This protein binds this small molecule.
Small molecule (SMILES): CC(=O)N[C@@H]1[C@@H](O)[C@H](O)[C@@H](CO)O[C@H]1O

Sequence of chain 2.D:
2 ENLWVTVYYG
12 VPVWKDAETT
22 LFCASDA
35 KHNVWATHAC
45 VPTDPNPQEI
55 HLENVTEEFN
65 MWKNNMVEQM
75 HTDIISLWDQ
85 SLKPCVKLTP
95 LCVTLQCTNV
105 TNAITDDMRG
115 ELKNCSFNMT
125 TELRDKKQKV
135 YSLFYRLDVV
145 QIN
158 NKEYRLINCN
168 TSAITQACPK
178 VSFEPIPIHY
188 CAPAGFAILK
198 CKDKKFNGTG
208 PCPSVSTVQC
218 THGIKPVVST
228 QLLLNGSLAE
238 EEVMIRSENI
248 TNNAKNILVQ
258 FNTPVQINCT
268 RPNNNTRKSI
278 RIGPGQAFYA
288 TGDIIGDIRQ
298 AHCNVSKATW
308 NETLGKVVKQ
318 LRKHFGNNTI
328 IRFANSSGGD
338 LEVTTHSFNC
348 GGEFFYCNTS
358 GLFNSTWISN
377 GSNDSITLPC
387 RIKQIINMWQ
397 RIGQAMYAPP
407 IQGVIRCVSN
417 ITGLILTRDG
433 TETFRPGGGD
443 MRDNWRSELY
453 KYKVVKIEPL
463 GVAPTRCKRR

Binding-site contacts:
Ligand atom O5 contacts residue ASN324 of chain 2.D at 2.4 Å (h-bond).
Ligand atom C5 contacts residue ASN324 of chain 2.D at 3.7 Å.
Ligand atom C1 contacts residue ASN324 of chain 2.D at 1.4 Å.
Ligand atom C7 contacts residue ASN324 of chain 2.D at 3.1 Å.
Ligand atom C3 contacts residue ASN324 of chain 2.D at 3.8 Å.
Ligand atom C2 contacts residue ASN324 of chain 2.D at 2.5 Å.
Ligand atom C4 contacts residue ASN324 of chain 2.D at 4.2 Å.
Ligand atom N2 contacts residue ASN324 of chain 2.D at 2.9 Å (h-bond).
Ligand atom O7 contacts residue ASN324 of chain 2.D at 2.9 Å (h-bond).
Ligand atom C8 contacts residue ASN324 of chain 2.D at 4.3 Å.